Sequence of chain 6.E:
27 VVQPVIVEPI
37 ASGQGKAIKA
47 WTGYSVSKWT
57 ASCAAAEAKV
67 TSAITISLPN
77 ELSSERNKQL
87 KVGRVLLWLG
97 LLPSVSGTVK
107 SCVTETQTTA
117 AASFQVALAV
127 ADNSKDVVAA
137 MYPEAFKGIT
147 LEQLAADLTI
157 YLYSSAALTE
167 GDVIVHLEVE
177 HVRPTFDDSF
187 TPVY

A small-molecule ligand and the protein it binds are described below.
Small molecule (SMILES): Nc1ncnc2c1ncn2[C@@H]1O[C@H](COO[C@@H]2C[C@@H](CO[P](=O)(O)O[C@H]3[C@@H](O)[C@H](n4cnc5c(N)ncnc54)O[C@@H]3COP(=O)=O)O[C@H]2n2ccc(=O)[nH]c2=O)[C@@H](OOP(O)OC[C@H]2O[C@@H](n3ccc(=O)[nH]c3=O)[C@H](O)[C@@H]2O)[C@H]1O.Op1oo1

Binding-site contacts:
Ligand atom N9 contacts residue TRP47 of chain 6.D at 3.9 Å.
Ligand atom C6 contacts residue TRP47 of chain 6.D at 3.9 Å (hydrophobic).
Ligand atom O4' contacts residue LYS143 of chain 6.D at 4.1 Å.
Ligand atom C1' contacts residue TRP47 of chain 6.D at 4.3 Å (hydrophobic).
Ligand atom N1 contacts residue TRP47 of chain 6.D at 4.3 Å.
Ligand atom C8 contacts residue TRP47 of chain 6.D at 3.8 Å (hydrophobic).
Ligand atom C2 contacts residue TRP47 of chain 6.D at 4.2 Å (hydrophobic).
Ligand atom C5' contacts residue VAL178 of chain 6.E at 4.5 Å (hydrophobic).
Ligand atom O4' contacts residue TRP47 of chain 6.D at 4.1 Å.
Ligand atom C4 contacts residue TRP47 of chain 6.D at 3.9 Å (hydrophobic).
Ligand atom N3 contacts residue TRP47 of chain 6.D at 4.1 Å.
Ligand atom C5 contacts residue TRP47 of chain 6.D at 3.8 Å (hydrophobic).
Ligand atom OP2 contacts residue VAL178 of chain 6.E at 4.5 Å.
Ligand atom N6 contacts residue TRP47 of chain 6.D at 3.8 Å.
Ligand atom OP2 contacts residue GLY49 of chain 6.E at 4.2 Å.
Ligand atom C6 contacts residue THR48 of chain 6.D at 4.2 Å.
Ligand atom N7 contacts residue TRP47 of chain 6.D at 3.7 Å.
Ligand atom N6 contacts residue THR48 of chain 6.D at 3.3 Å (h-bond).
Ligand atom N1 contacts residue THR48 of chain 6.D at 4.0 Å.
Ligand atom N6 contacts residue TYR50 of chain 6.D at 4.2 Å.

Sequence of chain 6.D:
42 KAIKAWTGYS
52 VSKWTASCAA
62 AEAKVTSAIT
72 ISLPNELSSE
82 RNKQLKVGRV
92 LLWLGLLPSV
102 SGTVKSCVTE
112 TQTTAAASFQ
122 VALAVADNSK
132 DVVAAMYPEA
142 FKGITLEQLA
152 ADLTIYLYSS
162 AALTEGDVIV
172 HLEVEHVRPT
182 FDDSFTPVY